A protein and the small-molecule ligand that binds it are described below.
Small molecule (SMILES): CCNc1cc(C(=O)N[C@@H](Cc2ccccc2)[C@H](O)CN[C@H]2CCCc3ccccc32)cc(N2CCCCS2(=O)=O)c1

Sequence of chain 1.A:
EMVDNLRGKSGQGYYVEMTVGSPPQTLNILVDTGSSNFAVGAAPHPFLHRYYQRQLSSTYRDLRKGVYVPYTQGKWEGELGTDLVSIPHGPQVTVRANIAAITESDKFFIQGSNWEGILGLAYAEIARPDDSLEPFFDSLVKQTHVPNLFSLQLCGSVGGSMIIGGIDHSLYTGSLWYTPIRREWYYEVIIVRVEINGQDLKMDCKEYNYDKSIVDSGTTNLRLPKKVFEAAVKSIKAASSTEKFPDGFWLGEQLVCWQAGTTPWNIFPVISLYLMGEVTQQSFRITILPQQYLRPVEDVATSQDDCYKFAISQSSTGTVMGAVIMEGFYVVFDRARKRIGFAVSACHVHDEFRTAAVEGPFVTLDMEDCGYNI

Binding-site contacts:
Ligand atom C70 contacts residue ARG367 of chain 1.A at 4.0 Å.
Ligand atom O52 contacts residue THR368 of chain 1.A at 3.8 Å.
Ligand atom C70 contacts residue ASN279 of chain 1.A at 3.6 Å.
Ligand atom S41 contacts residue THR368 of chain 1.A at 3.6 Å.
Ligand atom C13 contacts residue ARG367 of chain 1.A at 3.7 Å.
Ligand atom C4 contacts residue ASN210 of chain 1.A at 3.6 Å.
Ligand atom O82 contacts residue ASN210 of chain 1.A at 2.7 Å (h-bond).
Ligand atom N32 contacts residue PHE366 of chain 1.A at 3.4 Å (h-bond).
Ligand atom C10 contacts residue PHE366 of chain 1.A at 3.8 Å (hydrophobic).
Ligand atom C1 contacts residue ARG367 of chain 1.A at 3.8 Å.
Ligand atom C15 contacts residue GLY211 of chain 1.A at 3.6 Å.
Ligand atom C8 contacts residue ARG367 of chain 1.A at 3.5 Å.
Ligand atom C68 contacts residue ASN279 of chain 1.A at 3.5 Å.
Ligand atom C16 contacts residue GLY211 of chain 1.A at 3.4 Å.
Ligand atom C11 contacts residue ARG367 of chain 1.A at 3.9 Å.
Ligand atom O53 contacts residue ARG367 of chain 1.A at 3.0 Å.
Ligand atom C60 contacts residue ASN279 of chain 1.A at 3.6 Å.
Ligand atom O52 contacts residue ARG367 of chain 1.A at 3.9 Å.
Ligand atom C68 contacts residue PHE366 of chain 1.A at 3.5 Å (hydrophobic).
Ligand atom C9 contacts residue ARG367 of chain 1.A at 3.8 Å.
Ligand atom C43 contacts residue THR300 of chain 1.A at 3.9 Å.
Ligand atom C54 contacts residue ASN279 of chain 1.A at 3.5 Å.
Ligand atom C10 contacts residue ARG367 of chain 1.A at 3.9 Å.
Ligand atom C67 contacts residue ASN279 of chain 1.A at 3.5 Å.
Ligand atom C16 contacts residue ASN210 of chain 1.A at 3.9 Å.
Ligand atom C11 contacts residue PHE366 of chain 1.A at 3.8 Å (hydrophobic).
Ligand atom C5 contacts residue ASN210 of chain 1.A at 3.7 Å.
Ligand atom C69 contacts residue ARG367 of chain 1.A at 3.8 Å.
Ligand atom C14 contacts residue ASN210 of chain 1.A at 3.8 Å.
Ligand atom C33 contacts residue PHE366 of chain 1.A at 3.7 Å (hydrophobic).
Ligand atom O52 contacts residue VAL283 of chain 1.A at 3.5 Å.
Ligand atom C3 contacts residue ASN210 of chain 1.A at 3.3 Å.
Ligand atom O53 contacts residue THR368 of chain 1.A at 2.7 Å (h-bond).
Ligand atom C42 contacts residue THR368 of chain 1.A at 3.1 Å.
Ligand atom C16 contacts residue VAL283 of chain 1.A at 3.8 Å (hydrophobic).
Ligand atom C17 contacts residue GLY211 of chain 1.A at 3.6 Å.
Ligand atom C69 contacts residue ASN279 of chain 1.A at 3.9 Å.
Ligand atom C12 contacts residue ARG367 of chain 1.A at 4.0 Å.
Ligand atom O7 contacts residue ARG367 of chain 1.A at 3.0 Å (salt-bridge).
Ligand atom C15 contacts residue ASN210 of chain 1.A at 3.5 Å.